Sequence of chain 1.B:
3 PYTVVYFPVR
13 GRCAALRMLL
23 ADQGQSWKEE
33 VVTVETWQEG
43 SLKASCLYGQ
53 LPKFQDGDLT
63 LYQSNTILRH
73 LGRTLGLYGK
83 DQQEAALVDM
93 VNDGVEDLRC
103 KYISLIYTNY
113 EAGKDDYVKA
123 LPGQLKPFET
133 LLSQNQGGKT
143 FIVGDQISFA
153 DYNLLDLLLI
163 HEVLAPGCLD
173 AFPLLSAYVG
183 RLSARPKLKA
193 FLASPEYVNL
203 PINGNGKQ

Binding-site contacts:
Ligand atom CD contacts residue LEU53 of chain 1.B at 3.5 Å (hydrophobic).
Ligand atom O contacts residue GLN65 of chain 1.B at 3.6 Å.
Ligand atom O11 contacts residue PHE9 of chain 1.B at 3.3 Å.
Ligand atom CD contacts residue GLN52 of chain 1.B at 3.5 Å.
Ligand atom SG contacts residue AZI1 of chain 1.J at 3.6 Å.
Ligand atom N2 contacts residue GLN52 of chain 1.B at 3.7 Å.
Ligand atom SG contacts residue TYR8 of chain 1.B at 3.5 Å (h-bond).
Ligand atom CA1 contacts residue LEU53 of chain 1.B at 3.3 Å (hydrophobic).
Ligand atom C11 contacts residue TYR8 of chain 1.B at 3.6 Å (hydrophobic).
Ligand atom CG contacts residue LEU53 of chain 1.B at 3.4 Å (hydrophobic).
Ligand atom C10 contacts residue TYR8 of chain 1.B at 3.3 Å (hydrophobic).
Ligand atom CA2 contacts residue TRP39 of chain 1.B at 3.5 Å (hydrophobic).
Ligand atom N11 contacts residue TYR109 of chain 1.B at 3.1 Å (h-bond).
Ligand atom N1 contacts residue GLN52 of chain 1.B at 3.5 Å.
Ligand atom OXS contacts residue LYS45 of chain 1.B at 3.5 Å (salt-bridge).
Ligand atom C contacts residue GLN65 of chain 1.B at 3.1 Å.
Ligand atom C8 contacts residue LYS45 of chain 1.B at 3.5 Å.
Ligand atom OE1 contacts residue GLN52 of chain 1.B at 3.4 Å (h-bond).
Ligand atom CA contacts residue GLN65 of chain 1.B at 3.2 Å.
Ligand atom OXS contacts residue GLN52 of chain 1.B at 3.0 Å (h-bond).
Ligand atom CA contacts residue ASP99 of chain 1.A at 3.6 Å.
Ligand atom N1 contacts residue LEU53 of chain 1.B at 2.6 Å (h-bond).
Ligand atom O contacts residue SER66 of chain 1.B at 2.9 Å (h-bond).
Ligand atom O2 contacts residue TRP39 of chain 1.B at 2.9 Å (h-bond).
Ligand atom O11 contacts residue TYR8 of chain 1.B at 2.7 Å (h-bond).
Ligand atom C8 contacts residue TRP39 of chain 1.B at 3.5 Å (hydrophobic).
Ligand atom C contacts residue SER66 of chain 1.B at 3.3 Å.
Ligand atom C31 contacts residue PHE9 of chain 1.B at 3.6 Å (hydrophobic).
Ligand atom O1 contacts residue GLN52 of chain 1.B at 3.1 Å.
Ligand atom OXT contacts residue ARG14 of chain 1.B at 3.0 Å.
Ligand atom N contacts residue GLN65 of chain 1.B at 2.8 Å (h-bond).
Ligand atom C7 contacts residue GLN52 of chain 1.B at 3.6 Å.
Ligand atom C20 contacts residue GLY206 of chain 1.B at 3.5 Å.
Ligand atom OXT contacts residue SER66 of chain 1.B at 2.7 Å (h-bond).
Ligand atom O2 contacts residue LYS45 of chain 1.B at 2.9 Å (salt-bridge).
Ligand atom C23 contacts residue GLY206 of chain 1.B at 3.5 Å.
Ligand atom CG contacts residue GLN52 of chain 1.B at 3.1 Å.
Ligand atom C10 contacts residue AZI1 of chain 1.J at 3.2 Å.
Ligand atom O1 contacts residue LEU53 of chain 1.B at 3.0 Å (h-bond).
Ligand atom N contacts residue ASP99 of chain 1.A at 2.6 Å (salt-bridge).

Sequence of chain 1.A:
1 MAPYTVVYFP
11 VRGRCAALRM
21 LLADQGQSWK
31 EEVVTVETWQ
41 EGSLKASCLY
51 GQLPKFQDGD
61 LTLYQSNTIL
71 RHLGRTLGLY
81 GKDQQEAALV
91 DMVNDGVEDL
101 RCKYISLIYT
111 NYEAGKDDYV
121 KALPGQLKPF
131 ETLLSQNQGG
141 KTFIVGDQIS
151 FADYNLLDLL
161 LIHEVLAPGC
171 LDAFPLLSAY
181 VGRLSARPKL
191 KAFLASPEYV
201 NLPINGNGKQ

This small molecule binds to this protein.
Small molecule (SMILES): N[C@@H](CC[C@H](O)N/C(=C\SCC(=O)NCC12C3=C4C5=C1[Fe]45321678C2=C1C6C7=C28)C(=O)NCC(=O)O)C(=O)O